Binding-site contacts:
Ligand atom C2 contacts residue NI1 of chain 1.EA at 3.8 Å.
Ligand atom C1 contacts residue CYS75 of chain 1.E at 4.1 Å (hydrophobic).
Ligand atom C3 contacts residue VAL78 of chain 1.E at 3.7 Å (hydrophobic).
Ligand atom N1 contacts residue CYS546 of chain 1.E at 3.4 Å.
Ligand atom N1 contacts residue SER499 of chain 1.E at 2.7 Å (h-bond).
Ligand atom N1 contacts residue VAL497 of chain 1.E at 3.9 Å.
Ligand atom O3 contacts residue VAL497 of chain 1.E at 3.5 Å.
Ligand atom FE contacts residue NI1 of chain 1.EA at 2.6 Å.
Ligand atom C3 contacts residue CYS75 of chain 1.E at 3.1 Å (hydrophobic).
Ligand atom N2 contacts residue PRO475 of chain 1.E at 3.4 Å (h-bond).
Ligand atom C3 contacts residue PRO498 of chain 1.E at 3.9 Å (hydrophobic).
Ligand atom O3 contacts residue HIS79 of chain 1.E at 3.5 Å (h-bond).
Ligand atom C1 contacts residue VAL497 of chain 1.E at 3.8 Å (hydrophobic).
Ligand atom N1 contacts residue CSO543 of chain 1.E at 3.6 Å.
Ligand atom O3 contacts residue LEU479 of chain 1.E at 3.6 Å.
Ligand atom O3 contacts residue PRO498 of chain 1.E at 3.5 Å.
Ligand atom C1 contacts residue CYS546 of chain 1.E at 3.0 Å (hydrophobic).
Ligand atom FE contacts residue CYS75 of chain 1.E at 2.2 Å.
Ligand atom C1 contacts residue PRO498 of chain 1.E at 3.9 Å (hydrophobic).
Ligand atom O3 contacts residue CYS546 of chain 1.E at 3.9 Å.
Ligand atom C3 contacts residue VAL497 of chain 1.E at 3.7 Å (hydrophobic).
Ligand atom O3 contacts residue CYS75 of chain 1.E at 4.0 Å.
Ligand atom N1 contacts residue ARG476 of chain 1.E at 3.6 Å.
Ligand atom C1 contacts residue ARG476 of chain 1.E at 3.5 Å.
Ligand atom C1 contacts residue NI1 of chain 1.EA at 3.7 Å.
Ligand atom C2 contacts residue ALA474 of chain 1.E at 3.9 Å (hydrophobic).
Ligand atom FE contacts residue CYS546 of chain 1.E at 2.3 Å.
Ligand atom O3 contacts residue VAL78 of chain 1.E at 3.5 Å.
Ligand atom C2 contacts residue CYS75 of chain 1.E at 3.0 Å (hydrophobic).
Ligand atom N2 contacts residue ALA474 of chain 1.E at 3.4 Å.
Ligand atom N2 contacts residue ARG476 of chain 1.E at 2.9 Å (salt-bridge).
Ligand atom C3 contacts residue CYS546 of chain 1.E at 3.0 Å (hydrophobic).
Ligand atom C1 contacts residue CSO543 of chain 1.E at 3.6 Å.
Ligand atom O3 contacts residue ALA474 of chain 1.E at 3.6 Å.
Ligand atom C1 contacts residue SER499 of chain 1.E at 3.7 Å.
Ligand atom C3 contacts residue HIS79 of chain 1.E at 3.6 Å.
Ligand atom N2 contacts residue CYS75 of chain 1.E at 3.4 Å.
Ligand atom N1 contacts residue PRO498 of chain 1.E at 3.7 Å.
Ligand atom C3 contacts residue ALA474 of chain 1.E at 4.0 Å (hydrophobic).
Ligand atom C2 contacts residue ARG476 of chain 1.E at 3.4 Å.

Sequence of chain 1.E:
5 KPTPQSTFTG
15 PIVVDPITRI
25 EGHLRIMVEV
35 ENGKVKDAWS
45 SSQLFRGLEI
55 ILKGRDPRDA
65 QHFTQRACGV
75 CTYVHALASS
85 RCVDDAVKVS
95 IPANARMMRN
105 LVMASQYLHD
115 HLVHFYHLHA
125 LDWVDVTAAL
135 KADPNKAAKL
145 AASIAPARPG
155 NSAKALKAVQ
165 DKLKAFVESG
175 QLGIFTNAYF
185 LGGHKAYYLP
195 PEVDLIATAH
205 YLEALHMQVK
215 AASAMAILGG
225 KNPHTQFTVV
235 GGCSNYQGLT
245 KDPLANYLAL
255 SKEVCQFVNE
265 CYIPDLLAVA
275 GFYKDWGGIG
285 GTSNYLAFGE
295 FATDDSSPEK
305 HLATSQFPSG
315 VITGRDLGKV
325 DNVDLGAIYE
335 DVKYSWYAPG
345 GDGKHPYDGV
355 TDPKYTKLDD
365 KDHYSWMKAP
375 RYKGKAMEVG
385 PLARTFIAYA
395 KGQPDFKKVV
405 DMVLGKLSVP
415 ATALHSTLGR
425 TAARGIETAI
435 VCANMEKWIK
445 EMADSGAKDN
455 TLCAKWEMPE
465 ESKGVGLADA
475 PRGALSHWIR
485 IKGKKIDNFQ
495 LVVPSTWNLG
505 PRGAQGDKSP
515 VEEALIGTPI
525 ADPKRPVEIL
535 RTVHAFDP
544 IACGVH

This protein binds this small molecule.
Small molecule (SMILES): N#C[Fe](=C=O)C#N